A small-molecule ligand and the protein it binds are described below.
Small molecule (SMILES): CC(=O)N[C@@H]1[C@@H](O)[C@H](O)[C@@H](CO)O[C@H]1O

Sequence of chain 1.B:
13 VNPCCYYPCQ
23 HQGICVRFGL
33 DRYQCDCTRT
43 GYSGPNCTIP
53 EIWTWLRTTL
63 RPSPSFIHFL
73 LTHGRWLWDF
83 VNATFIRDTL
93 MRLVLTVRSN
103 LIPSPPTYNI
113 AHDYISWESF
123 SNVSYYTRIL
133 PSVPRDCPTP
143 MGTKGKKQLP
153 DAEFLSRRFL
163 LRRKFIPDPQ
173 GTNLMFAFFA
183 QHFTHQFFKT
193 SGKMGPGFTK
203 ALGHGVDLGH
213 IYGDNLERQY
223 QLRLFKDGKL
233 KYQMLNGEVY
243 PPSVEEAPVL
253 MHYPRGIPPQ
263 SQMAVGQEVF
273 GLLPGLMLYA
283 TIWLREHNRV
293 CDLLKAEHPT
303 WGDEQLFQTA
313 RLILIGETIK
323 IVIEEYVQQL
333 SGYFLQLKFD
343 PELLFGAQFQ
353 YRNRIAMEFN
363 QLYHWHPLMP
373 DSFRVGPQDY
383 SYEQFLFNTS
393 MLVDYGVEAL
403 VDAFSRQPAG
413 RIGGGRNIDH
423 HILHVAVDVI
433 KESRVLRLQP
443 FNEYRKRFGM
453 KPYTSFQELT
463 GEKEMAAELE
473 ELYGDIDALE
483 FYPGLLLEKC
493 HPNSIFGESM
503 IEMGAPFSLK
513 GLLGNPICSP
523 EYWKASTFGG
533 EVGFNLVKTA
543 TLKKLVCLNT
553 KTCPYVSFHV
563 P

Binding-site contacts:
Ligand atom C5 contacts residue ASN48 of chain 1.B at 3.9 Å.
Ligand atom O5 contacts residue TYR35 of chain 1.B at 3.1 Å (h-bond).
Ligand atom O7 contacts residue ASN48 of chain 1.B at 4.1 Å.
Ligand atom C1 contacts residue ASN48 of chain 1.B at 2.6 Å.
Ligand atom N2 contacts residue ASN48 of chain 1.B at 4.2 Å.
Ligand atom C2 contacts residue ASN48 of chain 1.B at 3.4 Å.
Ligand atom C6 contacts residue TYR35 of chain 1.B at 4.3 Å (hydrophobic).
Ligand atom C5 contacts residue NAG1 of chain 1.N at 4.2 Å.
Ligand atom O7 contacts residue THR50 of chain 1.B at 4.4 Å.
Ligand atom O6 contacts residue NAG1 of chain 1.N at 4.5 Å.
Ligand atom O5 contacts residue PRO20 of chain 1.B at 4.2 Å.
Ligand atom O4 contacts residue NAG1 of chain 1.N at 3.1 Å.
Ligand atom C5 contacts residue TYR35 of chain 1.B at 3.9 Å (hydrophobic).
Ligand atom C1 contacts residue TYR35 of chain 1.B at 3.3 Å (hydrophobic).
Ligand atom O6 contacts residue PRO20 of chain 1.B at 4.0 Å.
Ligand atom O6 contacts residue ASN48 of chain 1.B at 4.0 Å.
Ligand atom C6 contacts residue PRO20 of chain 1.B at 4.2 Å (hydrophobic).
Ligand atom O5 contacts residue ASN48 of chain 1.B at 2.5 Å (h-bond).
Ligand atom C4 contacts residue NAG1 of chain 1.N at 4.2 Å.
Ligand atom C6 contacts residue ASN48 of chain 1.B at 4.4 Å.
Ligand atom C6 contacts residue NAG1 of chain 1.N at 3.6 Å.